A small-molecule ligand and the protein it binds are described below.
Small molecule (SMILES): CC(=O)N[C@H]1[C@H](O[C@H]2[C@H](O)[C@@H](NC(C)=O)CO[C@@H]2CO)O[C@H](CO)[C@@H](O[C@@H]2O[C@H](CO)[C@@H](O)[C@H](O)[C@@H]2O)[C@@H]1O

Sequence of chain 1.L:
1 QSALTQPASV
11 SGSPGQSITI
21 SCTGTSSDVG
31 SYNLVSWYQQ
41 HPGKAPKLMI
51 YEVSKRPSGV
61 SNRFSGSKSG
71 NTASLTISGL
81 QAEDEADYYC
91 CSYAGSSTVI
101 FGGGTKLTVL

Sequence of chain 1.I:
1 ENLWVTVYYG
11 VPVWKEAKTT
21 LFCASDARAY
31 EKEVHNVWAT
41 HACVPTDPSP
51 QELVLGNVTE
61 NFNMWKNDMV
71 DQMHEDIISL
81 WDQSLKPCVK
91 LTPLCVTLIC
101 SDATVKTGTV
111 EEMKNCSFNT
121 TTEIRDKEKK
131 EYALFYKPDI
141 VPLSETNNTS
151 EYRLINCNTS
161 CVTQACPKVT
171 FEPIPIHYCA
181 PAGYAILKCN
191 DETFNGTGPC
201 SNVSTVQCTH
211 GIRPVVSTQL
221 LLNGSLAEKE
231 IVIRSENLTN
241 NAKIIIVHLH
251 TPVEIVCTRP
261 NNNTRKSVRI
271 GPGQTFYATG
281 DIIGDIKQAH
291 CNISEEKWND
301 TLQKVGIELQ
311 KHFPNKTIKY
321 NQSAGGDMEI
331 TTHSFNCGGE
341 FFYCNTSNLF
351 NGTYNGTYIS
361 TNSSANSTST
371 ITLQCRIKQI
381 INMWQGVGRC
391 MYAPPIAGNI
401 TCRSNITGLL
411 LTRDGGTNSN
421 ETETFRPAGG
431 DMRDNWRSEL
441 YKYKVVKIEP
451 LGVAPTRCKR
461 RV

Binding-site contacts:
Ligand atom C3 contacts residue ASN399 of chain 1.I at 3.8 Å.
Ligand atom O7 contacts residue ASN399 of chain 1.I at 3.7 Å.
Ligand atom O3 contacts residue THR401 of chain 1.I at 4.3 Å.
Ligand atom C2 contacts residue ASN399 of chain 1.I at 2.6 Å.
Ligand atom C2 contacts residue THR401 of chain 1.I at 4.5 Å.
Ligand atom C5 contacts residue ASN399 of chain 1.I at 3.3 Å.
Ligand atom C7 contacts residue ASN399 of chain 1.I at 3.4 Å.
Ligand atom O6 contacts residue ASN399 of chain 1.I at 3.8 Å.
Ligand atom O5 contacts residue ASN399 of chain 1.I at 2.0 Å (h-bond).
Ligand atom C1 contacts residue ASN399 of chain 1.I at 1.4 Å.
Ligand atom N2 contacts residue THR401 of chain 1.I at 4.5 Å.
Ligand atom C8 contacts residue TYR32 of chain 1.L at 4.0 Å (hydrophobic).
Ligand atom C6 contacts residue ASN399 of chain 1.I at 4.1 Å.
Ligand atom C8 contacts residue ASN399 of chain 1.I at 3.3 Å.
Ligand atom N2 contacts residue ASN399 of chain 1.I at 3.1 Å (h-bond).
Ligand atom C4 contacts residue ASN399 of chain 1.I at 4.0 Å.